Sequence of chain 14.A:
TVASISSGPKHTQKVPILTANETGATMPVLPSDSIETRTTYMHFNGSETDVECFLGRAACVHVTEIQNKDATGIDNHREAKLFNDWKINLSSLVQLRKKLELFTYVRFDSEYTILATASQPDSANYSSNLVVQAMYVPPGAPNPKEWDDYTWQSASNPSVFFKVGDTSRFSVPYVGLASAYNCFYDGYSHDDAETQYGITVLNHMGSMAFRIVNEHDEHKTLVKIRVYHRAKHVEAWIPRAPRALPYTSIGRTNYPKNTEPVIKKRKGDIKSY

Binding-site contacts:
Ligand atom CL2 contacts residue ILE104 of chain 14.A at 3.5 Å.
Ligand atom N2 contacts residue MET221 of chain 14.A at 3.5 Å (h-bond).
Ligand atom C4A contacts residue ALA150 of chain 14.A at 4.0 Å (hydrophobic).
Ligand atom C6B contacts residue TYR152 of chain 14.A at 3.9 Å (hydrophobic).
Ligand atom O1A contacts residue MET224 of chain 14.A at 3.5 Å (h-bond).
Ligand atom C4 contacts residue LEU106 of chain 14.A at 3.9 Å (hydrophobic).
Ligand atom C3B contacts residue PHE186 of chain 14.A at 3.9 Å (hydrophobic).
Ligand atom N3A contacts residue TYR152 of chain 14.A at 4.0 Å.
Ligand atom C5A contacts residue ALA150 of chain 14.A at 3.5 Å (hydrophobic).
Ligand atom C5B contacts residue TYR152 of chain 14.A at 3.7 Å (hydrophobic).
Ligand atom C5 contacts residue TYR128 of chain 14.A at 3.8 Å (hydrophobic).
Ligand atom C1B contacts residue VAL188 of chain 14.A at 4.0 Å (hydrophobic).
Ligand atom C2A contacts residue TYR152 of chain 14.A at 3.8 Å (hydrophobic).
Ligand atom C5A contacts residue VAL176 of chain 14.A at 3.5 Å (hydrophobic).
Ligand atom C4A contacts residue PRO174 of chain 14.A at 3.0 Å (hydrophobic).
Ligand atom C2C contacts residue VAL191 of chain 14.A at 4.0 Å (hydrophobic).
Ligand atom N3A contacts residue ALA24 of chain 14.C at 3.8 Å.
Ligand atom C2A contacts residue PHE186 of chain 14.A at 3.8 Å (hydrophobic).
Ligand atom O1 contacts residue ILE104 of chain 14.A at 3.4 Å.
Ligand atom CL1 contacts residue LEU25 of chain 14.C at 3.7 Å.
Ligand atom CL1 contacts residue TYR152 of chain 14.A at 3.9 Å.
Ligand atom C4B contacts residue PHE186 of chain 14.A at 3.9 Å (hydrophobic).
Ligand atom C3B contacts residue MET224 of chain 14.A at 3.6 Å (hydrophobic).
Ligand atom C4B contacts residue TYR152 of chain 14.A at 3.6 Å (hydrophobic).
Ligand atom C31 contacts residue LEU106 of chain 14.A at 4.0 Å (hydrophobic).
Ligand atom O1 contacts residue MET221 of chain 14.A at 3.5 Å (h-bond).
Ligand atom C3 contacts residue LEU106 of chain 14.A at 3.8 Å (hydrophobic).
Ligand atom C2B contacts residue TYR128 of chain 14.A at 3.9 Å (hydrophobic).
Ligand atom N3A contacts residue PRO174 of chain 14.A at 3.3 Å (h-bond).
Ligand atom CL1 contacts residue VAL188 of chain 14.A at 3.7 Å.
Ligand atom C4A contacts residue SER175 of chain 14.A at 3.7 Å.
Ligand atom O1B contacts residue VAL188 of chain 14.A at 3.7 Å.
Ligand atom CL2 contacts residue MET224 of chain 14.A at 3.4 Å.
Ligand atom C3C contacts residue ILE104 of chain 14.A at 3.7 Å (hydrophobic).
Ligand atom C5A contacts residue PHE186 of chain 14.A at 4.0 Å (hydrophobic).
Ligand atom C2B contacts residue MET224 of chain 14.A at 4.0 Å (hydrophobic).
Ligand atom C3C contacts residue TYR152 of chain 14.A at 3.8 Å (hydrophobic).
Ligand atom O1A contacts residue PHE186 of chain 14.A at 3.4 Å.
Ligand atom C1C contacts residue TYR128 of chain 14.A at 3.3 Å (hydrophobic).
Ligand atom CL2 contacts residue TYR128 of chain 14.A at 3.2 Å.

Sequence of chain 15.C:
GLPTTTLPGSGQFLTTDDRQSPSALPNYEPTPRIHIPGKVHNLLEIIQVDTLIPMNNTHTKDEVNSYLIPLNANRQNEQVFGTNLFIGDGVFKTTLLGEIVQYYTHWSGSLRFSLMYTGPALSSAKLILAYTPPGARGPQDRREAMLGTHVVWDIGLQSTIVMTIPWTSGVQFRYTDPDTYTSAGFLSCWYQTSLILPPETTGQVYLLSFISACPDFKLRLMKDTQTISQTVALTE

Sequence of chain 14.C:
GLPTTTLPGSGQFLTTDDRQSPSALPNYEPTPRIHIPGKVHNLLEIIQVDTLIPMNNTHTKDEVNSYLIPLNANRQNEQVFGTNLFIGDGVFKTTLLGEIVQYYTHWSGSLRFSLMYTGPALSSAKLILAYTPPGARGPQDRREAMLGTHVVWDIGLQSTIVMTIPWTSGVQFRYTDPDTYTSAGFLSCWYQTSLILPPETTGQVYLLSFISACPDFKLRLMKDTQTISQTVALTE

The small molecule below binds the protein below.
Small molecule (SMILES): Cc1cc(CCCOc2c(Cl)cc(C3=NCCO3)cc2Cl)on1